A small-molecule ligand and the protein it binds are described below.
Small molecule (SMILES): CC(=O)N[C@@H]1[C@@H](O)[C@H](O)[C@@H](CO)O[C@H]1O

Binding-site contacts:
Ligand atom O7 contacts residue ASN340 of chain 1.A at 3.1 Å (h-bond).
Ligand atom C8 contacts residue ASP336 of chain 1.A at 3.8 Å.
Ligand atom C2 contacts residue ASN340 of chain 1.A at 2.5 Å.
Ligand atom C8 contacts residue LEU365 of chain 1.A at 4.3 Å (hydrophobic).
Ligand atom O4 contacts residue LEU368 of chain 1.A at 3.7 Å.
Ligand atom C7 contacts residue ASN340 of chain 1.A at 3.2 Å.
Ligand atom O3 contacts residue VAL364 of chain 1.A at 3.7 Å.
Ligand atom C8 contacts residue PHE335 of chain 1.A at 3.4 Å (hydrophobic).
Ligand atom O7 contacts residue PHE339 of chain 1.A at 4.1 Å.
Ligand atom C8 contacts residue ASN340 of chain 1.A at 4.0 Å.
Ligand atom C2 contacts residue ASP336 of chain 1.A at 3.5 Å.
Ligand atom C1 contacts residue ASN340 of chain 1.A at 1.4 Å.
Ligand atom N2 contacts residue ASN340 of chain 1.A at 2.9 Å (h-bond).
Ligand atom C7 contacts residue ASP336 of chain 1.A at 4.3 Å.
Ligand atom C1 contacts residue ASP336 of chain 1.A at 4.1 Å.
Ligand atom C8 contacts residue PHE339 of chain 1.A at 3.8 Å (hydrophobic).
Ligand atom C3 contacts residue ASN340 of chain 1.A at 3.8 Å.
Ligand atom N2 contacts residue ASP336 of chain 1.A at 3.2 Å (salt-bridge).
Ligand atom C7 contacts residue VAL364 of chain 1.A at 4.5 Å (hydrophobic).
Ligand atom C4 contacts residue ASN340 of chain 1.A at 4.2 Å.
Ligand atom O5 contacts residue ASN340 of chain 1.A at 2.4 Å (h-bond).
Ligand atom C7 contacts residue PHE339 of chain 1.A at 4.2 Å (hydrophobic).
Ligand atom C5 contacts residue ASN340 of chain 1.A at 3.7 Å.
Ligand atom O7 contacts residue PHE371 of chain 1.A at 3.7 Å.

Sequence of chain 1.A:
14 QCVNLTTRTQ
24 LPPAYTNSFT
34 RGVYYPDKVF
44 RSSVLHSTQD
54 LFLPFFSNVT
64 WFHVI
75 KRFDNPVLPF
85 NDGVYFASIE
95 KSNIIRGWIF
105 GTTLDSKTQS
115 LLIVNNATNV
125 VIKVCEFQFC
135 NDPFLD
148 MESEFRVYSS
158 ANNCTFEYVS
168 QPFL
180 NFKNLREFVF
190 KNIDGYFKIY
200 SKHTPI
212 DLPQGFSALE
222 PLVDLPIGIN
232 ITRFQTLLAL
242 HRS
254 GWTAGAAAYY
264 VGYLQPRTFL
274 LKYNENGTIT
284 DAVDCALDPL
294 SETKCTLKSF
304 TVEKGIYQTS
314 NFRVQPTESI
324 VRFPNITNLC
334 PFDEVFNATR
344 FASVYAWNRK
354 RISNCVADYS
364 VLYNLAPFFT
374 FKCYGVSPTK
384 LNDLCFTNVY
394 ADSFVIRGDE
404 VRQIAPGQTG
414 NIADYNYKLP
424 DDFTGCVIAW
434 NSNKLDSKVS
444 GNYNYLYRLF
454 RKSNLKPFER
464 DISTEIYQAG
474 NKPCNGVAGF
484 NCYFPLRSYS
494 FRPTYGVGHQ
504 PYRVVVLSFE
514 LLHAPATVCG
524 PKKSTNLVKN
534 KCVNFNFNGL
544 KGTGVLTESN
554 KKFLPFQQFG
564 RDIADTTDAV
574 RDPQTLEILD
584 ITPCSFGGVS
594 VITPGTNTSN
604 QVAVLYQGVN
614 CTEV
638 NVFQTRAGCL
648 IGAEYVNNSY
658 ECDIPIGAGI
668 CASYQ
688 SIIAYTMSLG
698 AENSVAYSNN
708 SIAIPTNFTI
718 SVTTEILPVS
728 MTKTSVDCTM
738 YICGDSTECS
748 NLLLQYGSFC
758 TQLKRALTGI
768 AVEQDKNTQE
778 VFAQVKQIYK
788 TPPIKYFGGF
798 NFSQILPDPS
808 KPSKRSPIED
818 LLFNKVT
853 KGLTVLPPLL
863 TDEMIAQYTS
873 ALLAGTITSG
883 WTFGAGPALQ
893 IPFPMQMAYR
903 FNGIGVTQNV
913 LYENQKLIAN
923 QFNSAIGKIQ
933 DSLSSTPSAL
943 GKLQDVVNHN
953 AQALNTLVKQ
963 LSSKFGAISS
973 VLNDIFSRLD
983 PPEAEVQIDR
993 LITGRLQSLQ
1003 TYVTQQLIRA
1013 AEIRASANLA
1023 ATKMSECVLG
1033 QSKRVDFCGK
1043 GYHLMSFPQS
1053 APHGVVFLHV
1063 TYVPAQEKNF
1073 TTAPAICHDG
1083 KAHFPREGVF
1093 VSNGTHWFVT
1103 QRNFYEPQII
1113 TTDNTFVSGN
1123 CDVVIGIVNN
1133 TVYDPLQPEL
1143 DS